Binding-site contacts:
Ligand atom C16 contacts residue LEU135 of chain 1.A at 3.7 Å (hydrophobic).
Ligand atom C8 contacts residue LEU84 of chain 1.A at 3.8 Å (hydrophobic).
Ligand atom C15 contacts residue ILE11 of chain 1.A at 3.9 Å (hydrophobic).
Ligand atom C1 contacts residue PHE81 of chain 1.A at 3.7 Å (hydrophobic).
Ligand atom C6 contacts residue GLU82 of chain 1.A at 4.0 Å.
Ligand atom C16 contacts residue ILE11 of chain 1.A at 3.9 Å (hydrophobic).
Ligand atom N3 contacts residue PHE83 of chain 1.A at 3.8 Å.
Ligand atom C7 contacts residue PHE83 of chain 1.A at 4.0 Å (hydrophobic).
Ligand atom C4 contacts residue VAL19 of chain 1.A at 4.0 Å (hydrophobic).
Ligand atom N3 contacts residue LEU84 of chain 1.A at 2.9 Å (h-bond).
Ligand atom C5 contacts residue ALA32 of chain 1.A at 3.9 Å (hydrophobic).
Ligand atom N1 contacts residue VAL19 of chain 1.A at 3.6 Å.
Ligand atom N4 contacts residue ILE11 of chain 1.A at 3.8 Å.
Ligand atom C1 contacts residue ASP146 of chain 1.A at 3.5 Å.
Ligand atom N4 contacts residue LEU135 of chain 1.A at 3.7 Å.
Ligand atom C7 contacts residue LEU84 of chain 1.A at 3.7 Å (hydrophobic).
Ligand atom N6 contacts residue ILE11 of chain 1.A at 3.6 Å.
Ligand atom C10 contacts residue PHE83 of chain 1.A at 3.7 Å (hydrophobic).
Ligand atom N6 contacts residue LEU135 of chain 1.A at 3.6 Å.
Ligand atom C7 contacts residue GLU82 of chain 1.A at 3.1 Å.
Ligand atom C1 contacts residue ALA145 of chain 1.A at 4.0 Å (hydrophobic).
Ligand atom C3 contacts residue VAL19 of chain 1.A at 3.6 Å (hydrophobic).
Ligand atom C2 contacts residue VAL19 of chain 1.A at 4.0 Å (hydrophobic).
Ligand atom C8 contacts residue LEU135 of chain 1.A at 3.6 Å (hydrophobic).
Ligand atom N4 contacts residue LEU84 of chain 1.A at 2.9 Å (h-bond).
Ligand atom C8 contacts residue ILE11 of chain 1.A at 3.8 Å (hydrophobic).
Ligand atom C9 contacts residue LEU135 of chain 1.A at 3.9 Å (hydrophobic).
Ligand atom C7 contacts residue ALA32 of chain 1.A at 3.6 Å (hydrophobic).
Ligand atom C6 contacts residue ALA32 of chain 1.A at 3.5 Å (hydrophobic).
Ligand atom C10 contacts residue LEU84 of chain 1.A at 3.3 Å (hydrophobic).
Ligand atom C13 contacts residue ASP87 of chain 1.A at 3.6 Å.
Ligand atom C9 contacts residue ILE11 of chain 1.A at 3.8 Å (hydrophobic).
Ligand atom C11 contacts residue HIS85 of chain 1.A at 3.7 Å.
Ligand atom N2 contacts residue VAL19 of chain 1.A at 3.6 Å.
Ligand atom C9 contacts residue LEU84 of chain 1.A at 3.5 Å (hydrophobic).
Ligand atom C13 contacts residue LYS90 of chain 1.A at 3.6 Å.
Ligand atom N3 contacts residue GLU82 of chain 1.A at 3.9 Å.
Ligand atom N4 contacts residue PHE83 of chain 1.A at 3.7 Å.
Ligand atom C10 contacts residue HIS85 of chain 1.A at 3.6 Å.
Ligand atom C14 contacts residue ILE11 of chain 1.A at 3.6 Å (hydrophobic).

The protein below binds the small molecule below.
Small molecule (SMILES): Cc1nc(N)sc1-c1ccnc(Nc2ccc(N(C)C)cc2)n1

Sequence of chain 1.A:
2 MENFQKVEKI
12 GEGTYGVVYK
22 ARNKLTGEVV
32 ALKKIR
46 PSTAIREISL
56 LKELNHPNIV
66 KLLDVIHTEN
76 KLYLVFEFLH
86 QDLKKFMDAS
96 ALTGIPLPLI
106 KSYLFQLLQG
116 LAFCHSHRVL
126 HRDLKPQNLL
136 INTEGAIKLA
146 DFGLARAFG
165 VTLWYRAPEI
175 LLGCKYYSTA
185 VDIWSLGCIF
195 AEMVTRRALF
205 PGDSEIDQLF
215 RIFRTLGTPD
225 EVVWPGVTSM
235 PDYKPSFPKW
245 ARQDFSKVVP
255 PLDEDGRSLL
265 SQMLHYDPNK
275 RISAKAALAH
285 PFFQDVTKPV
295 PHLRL